A small-molecule ligand and the protein it binds are described below.
Small molecule (SMILES): Cc1nnc(C(=O)NC(C)(C)c2nc(C(=O)NCc3ccc(F)cc3)c(O)c(=O)n2C)o1

Sequence of chain 5.A:
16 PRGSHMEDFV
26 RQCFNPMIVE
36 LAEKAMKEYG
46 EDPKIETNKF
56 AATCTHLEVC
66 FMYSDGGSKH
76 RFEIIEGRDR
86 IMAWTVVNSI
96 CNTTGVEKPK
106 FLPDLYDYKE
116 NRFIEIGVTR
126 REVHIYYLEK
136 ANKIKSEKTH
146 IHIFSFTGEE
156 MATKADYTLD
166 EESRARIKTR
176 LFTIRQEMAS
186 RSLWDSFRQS

Binding-site contacts:
Ligand atom CAU contacts residue LEU107 of chain 5.A at 3.2 Å (hydrophobic).
Ligand atom OAH contacts residue MN1 of chain 5.E at 3.4 Å.
Ligand atom CBA contacts residue PHE106 of chain 5.A at 4.0 Å (hydrophobic).
Ligand atom CBB contacts residue GLU120 of chain 5.A at 3.8 Å.
Ligand atom NAO contacts residue PHE106 of chain 5.A at 3.7 Å.
Ligand atom CAU contacts residue GLU120 of chain 5.A at 3.6 Å.
Ligand atom OAH contacts residue GLU120 of chain 5.A at 3.0 Å (salt-bridge).
Ligand atom OAT contacts residue PHE106 of chain 5.A at 3.7 Å.
Ligand atom CBD contacts residue HIS61 of chain 5.A at 4.0 Å.
Ligand atom CAZ contacts residue GLU120 of chain 5.A at 3.5 Å.
Ligand atom OAG contacts residue ILE121 of chain 5.A at 3.9 Å.
Ligand atom CAZ contacts residue MN1 of chain 5.E at 4.1 Å.
Ligand atom CAU contacts residue ASP109 of chain 5.A at 4.0 Å.
Ligand atom OAG contacts residue MN1 of chain 5.D at 2.8 Å.
Ligand atom CAZ contacts residue MN1 of chain 5.D at 2.9 Å.
Ligand atom OAG contacts residue TYR131 of chain 5.A at 3.9 Å.
Ligand atom CAZ contacts residue ASP109 of chain 5.A at 4.0 Å.
Ligand atom NAP contacts residue PHE106 of chain 5.A at 4.0 Å.
Ligand atom NAR contacts residue MN1 of chain 5.E at 3.9 Å.
Ligand atom CBB contacts residue MN1 of chain 5.E at 4.0 Å.
Ligand atom OAH contacts residue MN1 of chain 5.D at 1.8 Å.
Ligand atom CAU contacts residue MN1 of chain 5.E at 3.0 Å.
Ligand atom OAH contacts residue ILE121 of chain 5.A at 3.8 Å.
Ligand atom OAH contacts residue ASP109 of chain 5.A at 2.9 Å (salt-bridge).
Ligand atom OAE contacts residue MN1 of chain 5.E at 1.9 Å.
Ligand atom CAZ contacts residue HIS61 of chain 5.A at 3.8 Å.
Ligand atom CAA contacts residue LEU107 of chain 5.A at 3.7 Å (hydrophobic).
Ligand atom OAE contacts residue GLU120 of chain 5.A at 3.4 Å (salt-bridge).
Ligand atom OAE contacts residue GLU81 of chain 5.A at 3.6 Å.
Ligand atom CAA contacts residue PHE106 of chain 5.A at 3.7 Å (hydrophobic).
Ligand atom OAE contacts residue PRO108 of chain 5.A at 3.8 Å.
Ligand atom OAG contacts residue HIS61 of chain 5.A at 3.4 Å (h-bond).
Ligand atom CAW contacts residue PHE106 of chain 5.A at 3.5 Å (hydrophobic).
Ligand atom OAE contacts residue LEU107 of chain 5.A at 2.9 Å (h-bond).
Ligand atom OAH contacts residue HIS61 of chain 5.A at 3.0 Å (h-bond).
Ligand atom CAB contacts residue TYR131 of chain 5.A at 3.5 Å (hydrophobic).
Ligand atom OAE contacts residue ASP109 of chain 5.A at 3.0 Å (salt-bridge).
Ligand atom NAR contacts residue LEU107 of chain 5.A at 3.1 Å (h-bond).
Ligand atom CBD contacts residue MN1 of chain 5.D at 3.2 Å.
Ligand atom CBB contacts residue MN1 of chain 5.D at 4.1 Å.